This protein binds this small molecule.
Small molecule (SMILES): CC(=O)N[C@@H]1[C@@H](O)[C@H](O)[C@@H](CO)O[C@H]1O

Binding-site contacts:
Ligand atom O5 contacts residue ARG521 of chain 1.A at 4.4 Å.
Ligand atom O6 contacts residue ASP522 of chain 1.A at 4.1 Å.
Ligand atom O6 contacts residue ARG521 of chain 1.A at 3.9 Å.
Ligand atom C4 contacts residue ARG521 of chain 1.A at 4.4 Å.
Ligand atom C8 contacts residue ASN525 of chain 1.A at 4.4 Å.
Ligand atom C2 contacts residue ASN525 of chain 1.A at 2.4 Å.
Ligand atom C3 contacts residue ASN525 of chain 1.A at 3.7 Å.
Ligand atom C5 contacts residue ASN525 of chain 1.A at 3.7 Å.
Ligand atom C7 contacts residue ASN525 of chain 1.A at 3.3 Å.
Ligand atom C4 contacts residue ASN525 of chain 1.A at 4.2 Å.
Ligand atom C6 contacts residue ARG521 of chain 1.A at 3.4 Å.
Ligand atom C1 contacts residue ASN525 of chain 1.A at 1.4 Å.
Ligand atom N2 contacts residue ASN525 of chain 1.A at 2.8 Å (h-bond).
Ligand atom O5 contacts residue ASN525 of chain 1.A at 2.5 Å (h-bond).
Ligand atom O7 contacts residue ASN525 of chain 1.A at 3.6 Å (h-bond).

Sequence of chain 1.A:
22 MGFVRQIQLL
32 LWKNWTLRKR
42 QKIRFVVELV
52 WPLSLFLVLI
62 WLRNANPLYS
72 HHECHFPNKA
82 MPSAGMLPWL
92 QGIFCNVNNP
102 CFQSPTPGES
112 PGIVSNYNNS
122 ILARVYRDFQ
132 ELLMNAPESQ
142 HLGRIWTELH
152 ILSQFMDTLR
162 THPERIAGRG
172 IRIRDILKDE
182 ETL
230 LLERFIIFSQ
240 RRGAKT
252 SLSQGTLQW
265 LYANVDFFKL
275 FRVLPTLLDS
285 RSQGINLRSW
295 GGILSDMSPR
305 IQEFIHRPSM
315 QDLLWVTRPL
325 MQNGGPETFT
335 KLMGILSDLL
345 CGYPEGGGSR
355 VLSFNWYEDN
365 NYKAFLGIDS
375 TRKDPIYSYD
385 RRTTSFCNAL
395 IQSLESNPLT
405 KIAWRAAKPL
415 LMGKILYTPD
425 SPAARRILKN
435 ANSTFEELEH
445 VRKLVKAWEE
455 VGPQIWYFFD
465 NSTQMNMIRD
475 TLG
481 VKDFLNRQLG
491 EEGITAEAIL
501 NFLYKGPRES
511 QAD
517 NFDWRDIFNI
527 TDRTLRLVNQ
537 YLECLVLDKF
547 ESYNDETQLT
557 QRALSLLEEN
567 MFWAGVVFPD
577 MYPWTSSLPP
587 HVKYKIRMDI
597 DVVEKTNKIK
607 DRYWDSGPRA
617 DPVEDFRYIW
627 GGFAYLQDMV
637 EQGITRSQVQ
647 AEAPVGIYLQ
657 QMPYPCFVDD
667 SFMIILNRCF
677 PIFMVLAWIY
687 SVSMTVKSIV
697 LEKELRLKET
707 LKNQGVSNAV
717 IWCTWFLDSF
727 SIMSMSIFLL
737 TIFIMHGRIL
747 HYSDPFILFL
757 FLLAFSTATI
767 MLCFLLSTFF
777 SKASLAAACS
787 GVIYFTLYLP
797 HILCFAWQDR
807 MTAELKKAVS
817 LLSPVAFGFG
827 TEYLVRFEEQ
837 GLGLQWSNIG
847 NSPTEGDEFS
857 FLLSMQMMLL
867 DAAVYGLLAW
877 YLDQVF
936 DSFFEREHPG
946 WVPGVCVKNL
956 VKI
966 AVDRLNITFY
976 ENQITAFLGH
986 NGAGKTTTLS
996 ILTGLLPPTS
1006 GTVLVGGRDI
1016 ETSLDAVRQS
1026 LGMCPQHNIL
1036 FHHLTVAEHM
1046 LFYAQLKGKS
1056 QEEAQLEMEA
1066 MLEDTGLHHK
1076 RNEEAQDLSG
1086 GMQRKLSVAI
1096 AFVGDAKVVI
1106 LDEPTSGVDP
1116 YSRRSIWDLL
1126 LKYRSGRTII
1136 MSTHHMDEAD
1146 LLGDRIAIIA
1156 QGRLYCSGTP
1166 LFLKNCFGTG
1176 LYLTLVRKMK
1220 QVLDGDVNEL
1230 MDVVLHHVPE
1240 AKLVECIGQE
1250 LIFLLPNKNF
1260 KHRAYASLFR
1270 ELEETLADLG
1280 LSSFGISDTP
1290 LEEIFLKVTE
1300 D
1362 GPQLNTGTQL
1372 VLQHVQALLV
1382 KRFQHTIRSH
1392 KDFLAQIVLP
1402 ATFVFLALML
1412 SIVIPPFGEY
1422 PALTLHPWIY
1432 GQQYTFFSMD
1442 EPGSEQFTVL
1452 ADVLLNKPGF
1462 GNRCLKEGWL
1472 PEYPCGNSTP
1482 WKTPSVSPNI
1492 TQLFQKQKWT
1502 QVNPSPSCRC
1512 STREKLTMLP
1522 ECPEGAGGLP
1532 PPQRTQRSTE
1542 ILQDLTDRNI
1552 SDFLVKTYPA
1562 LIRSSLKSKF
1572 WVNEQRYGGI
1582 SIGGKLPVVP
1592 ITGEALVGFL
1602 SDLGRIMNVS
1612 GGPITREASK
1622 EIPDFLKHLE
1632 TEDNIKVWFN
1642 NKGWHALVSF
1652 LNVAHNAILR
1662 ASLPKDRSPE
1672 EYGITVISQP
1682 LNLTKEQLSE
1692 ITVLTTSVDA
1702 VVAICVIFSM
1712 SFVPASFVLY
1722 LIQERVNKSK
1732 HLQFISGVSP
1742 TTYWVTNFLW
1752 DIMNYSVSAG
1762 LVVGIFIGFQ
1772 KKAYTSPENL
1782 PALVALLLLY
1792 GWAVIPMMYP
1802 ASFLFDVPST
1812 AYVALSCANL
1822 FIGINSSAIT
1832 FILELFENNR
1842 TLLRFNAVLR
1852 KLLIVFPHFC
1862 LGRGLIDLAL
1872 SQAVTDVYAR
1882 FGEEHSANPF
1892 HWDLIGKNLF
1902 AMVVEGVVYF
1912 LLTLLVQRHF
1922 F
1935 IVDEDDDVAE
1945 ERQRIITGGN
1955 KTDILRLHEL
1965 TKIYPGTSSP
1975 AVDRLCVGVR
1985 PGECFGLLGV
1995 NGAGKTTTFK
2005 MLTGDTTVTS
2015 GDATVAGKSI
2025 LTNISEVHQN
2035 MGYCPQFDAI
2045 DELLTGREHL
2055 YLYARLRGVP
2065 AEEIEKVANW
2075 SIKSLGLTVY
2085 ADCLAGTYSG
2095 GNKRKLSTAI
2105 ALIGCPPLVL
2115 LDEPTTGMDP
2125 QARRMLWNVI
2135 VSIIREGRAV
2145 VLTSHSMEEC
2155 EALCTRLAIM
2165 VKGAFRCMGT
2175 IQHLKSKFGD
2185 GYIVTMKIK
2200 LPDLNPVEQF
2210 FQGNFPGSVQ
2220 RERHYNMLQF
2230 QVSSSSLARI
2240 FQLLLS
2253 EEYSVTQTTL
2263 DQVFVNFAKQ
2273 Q